Binding-site contacts:
Ligand atom O7 contacts residue ASN324 of chain 1.B at 3.9 Å.
Ligand atom C7 contacts residue ASN324 of chain 1.B at 4.0 Å.
Ligand atom N2 contacts residue ASN324 of chain 1.B at 2.9 Å (h-bond).
Ligand atom C1 contacts residue ASN324 of chain 1.B at 1.4 Å.
Ligand atom C4 contacts residue ASN324 of chain 1.B at 4.2 Å.
Ligand atom C3 contacts residue ASN324 of chain 1.B at 3.8 Å.
Ligand atom C5 contacts residue ASN324 of chain 1.B at 3.7 Å.
Ligand atom C2 contacts residue ASN324 of chain 1.B at 2.5 Å.
Ligand atom O5 contacts residue ASN324 of chain 1.B at 2.4 Å (h-bond).
Ligand atom O6 contacts residue ASN324 of chain 1.B at 4.1 Å.

Sequence of chain 1.B:
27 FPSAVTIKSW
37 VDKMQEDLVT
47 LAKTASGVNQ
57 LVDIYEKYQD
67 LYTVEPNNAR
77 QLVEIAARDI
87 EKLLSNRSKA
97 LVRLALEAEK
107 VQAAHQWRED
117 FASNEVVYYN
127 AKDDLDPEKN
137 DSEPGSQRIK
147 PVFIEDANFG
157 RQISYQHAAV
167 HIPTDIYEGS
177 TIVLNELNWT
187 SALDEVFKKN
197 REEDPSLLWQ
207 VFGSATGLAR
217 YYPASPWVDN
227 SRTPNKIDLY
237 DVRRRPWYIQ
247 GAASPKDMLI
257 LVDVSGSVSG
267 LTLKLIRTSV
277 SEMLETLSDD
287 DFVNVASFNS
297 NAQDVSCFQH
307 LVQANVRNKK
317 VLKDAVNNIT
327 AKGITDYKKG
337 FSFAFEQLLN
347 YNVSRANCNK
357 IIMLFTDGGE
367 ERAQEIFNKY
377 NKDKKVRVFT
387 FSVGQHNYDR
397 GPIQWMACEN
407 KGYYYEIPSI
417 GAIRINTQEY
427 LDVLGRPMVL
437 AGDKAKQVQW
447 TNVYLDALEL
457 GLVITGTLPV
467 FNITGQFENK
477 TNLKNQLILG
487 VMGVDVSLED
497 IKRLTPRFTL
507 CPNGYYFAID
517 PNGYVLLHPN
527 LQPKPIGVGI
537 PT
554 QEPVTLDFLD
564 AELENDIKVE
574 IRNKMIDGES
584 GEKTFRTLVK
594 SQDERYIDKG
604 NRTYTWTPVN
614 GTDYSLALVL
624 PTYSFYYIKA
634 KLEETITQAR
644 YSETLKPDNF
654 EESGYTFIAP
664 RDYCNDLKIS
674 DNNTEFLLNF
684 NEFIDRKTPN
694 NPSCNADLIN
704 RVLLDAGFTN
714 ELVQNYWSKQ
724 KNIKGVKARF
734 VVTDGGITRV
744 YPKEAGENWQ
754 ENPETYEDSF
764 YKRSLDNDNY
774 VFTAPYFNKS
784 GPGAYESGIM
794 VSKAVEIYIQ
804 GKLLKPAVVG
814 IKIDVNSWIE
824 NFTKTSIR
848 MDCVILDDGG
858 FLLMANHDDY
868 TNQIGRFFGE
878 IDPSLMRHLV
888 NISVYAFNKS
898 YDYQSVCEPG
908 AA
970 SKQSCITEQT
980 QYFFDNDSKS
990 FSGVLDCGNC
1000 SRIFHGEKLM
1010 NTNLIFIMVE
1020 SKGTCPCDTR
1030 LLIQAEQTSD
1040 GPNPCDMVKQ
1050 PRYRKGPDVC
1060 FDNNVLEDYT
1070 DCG

The small molecule below binds the protein below.
Small molecule (SMILES): CC(=O)N[C@@H]1[C@@H](O)[C@H](O)[C@@H](CO)O[C@H]1O